A small-molecule ligand and the protein it binds are described below.
Small molecule (SMILES): CC(C)O[PH](=O)OC(C)C

Binding-site contacts:
Ligand atom O1P contacts residue ARG156 of chain 1.A at 3.8 Å.
Ligand atom O1P contacts residue GLY155 of chain 1.A at 4.0 Å.
Ligand atom O3P contacts residue GLY155 of chain 1.A at 3.8 Å.
Ligand atom C1' contacts residue LEU130 of chain 1.A at 3.4 Å (hydrophobic).
Ligand atom C1 contacts residue HIS61 of chain 1.A at 3.7 Å.
Ligand atom O1P contacts residue HIS61 of chain 1.A at 4.1 Å.
Ligand atom C3 contacts residue SER129 of chain 1.A at 4.0 Å.
Ligand atom C2' contacts residue SER131 of chain 1.A at 3.7 Å.
Ligand atom O2P contacts residue LEU130 of chain 1.A at 4.5 Å.
Ligand atom O3P contacts residue LEU130 of chain 1.A at 4.5 Å.
Ligand atom C1' contacts residue ARG157 of chain 1.A at 4.1 Å.
Ligand atom O3P contacts residue SER129 of chain 1.A at 2.5 Å (h-bond).
Ligand atom C3' contacts residue SER129 of chain 1.A at 4.5 Å.
Ligand atom O3P contacts residue VAL128 of chain 1.A at 4.2 Å.
Ligand atom P contacts residue ARG156 of chain 1.A at 4.0 Å.
Ligand atom O1P contacts residue SER129 of chain 1.A at 2.6 Å (h-bond).
Ligand atom C3' contacts residue LEU130 of chain 1.A at 4.0 Å (hydrophobic).
Ligand atom O2P contacts residue ARG156 of chain 1.A at 4.2 Å.
Ligand atom P contacts residue SER129 of chain 1.A at 1.6 Å.
Ligand atom C1' contacts residue HIS61 of chain 1.A at 4.3 Å.
Ligand atom O2P contacts residue HIS61 of chain 1.A at 3.8 Å.
Ligand atom C2' contacts residue SER129 of chain 1.A at 4.0 Å.
Ligand atom P contacts residue HIS61 of chain 1.A at 3.8 Å.
Ligand atom C3 contacts residue HIS61 of chain 1.A at 3.8 Å.
Ligand atom C1' contacts residue SER129 of chain 1.A at 3.2 Å.
Ligand atom C2' contacts residue LEU130 of chain 1.A at 3.6 Å (hydrophobic).
Ligand atom C3' contacts residue ARG157 of chain 1.A at 3.7 Å.
Ligand atom C3' contacts residue LEU38 of chain 1.A at 3.4 Å (hydrophobic).
Ligand atom C3' contacts residue ARG156 of chain 1.A at 4.2 Å.
Ligand atom O2P contacts residue SER129 of chain 1.A at 2.6 Å (h-bond).
Ligand atom C3 contacts residue ASP60 of chain 1.A at 4.1 Å.
Ligand atom C2' contacts residue HIS61 of chain 1.A at 4.0 Å.
Ligand atom C1 contacts residue SER129 of chain 1.A at 3.4 Å.
Ligand atom C2 contacts residue ARG156 of chain 1.A at 3.8 Å.
Ligand atom O3P contacts residue ARG157 of chain 1.A at 4.3 Å.
Ligand atom C3 contacts residue CYS152 of chain 1.A at 3.8 Å (hydrophobic).
Ligand atom C1 contacts residue ARG156 of chain 1.A at 4.5 Å.
Ligand atom O3P contacts residue ARG156 of chain 1.A at 3.0 Å (salt-bridge).

Sequence of chain 1.A:
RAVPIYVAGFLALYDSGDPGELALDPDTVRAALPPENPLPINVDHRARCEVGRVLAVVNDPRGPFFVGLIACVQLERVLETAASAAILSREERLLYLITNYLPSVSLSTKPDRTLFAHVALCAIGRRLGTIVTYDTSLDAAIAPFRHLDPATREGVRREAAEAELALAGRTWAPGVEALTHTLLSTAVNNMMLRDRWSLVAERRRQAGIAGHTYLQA